Sequence of chain 1.D:
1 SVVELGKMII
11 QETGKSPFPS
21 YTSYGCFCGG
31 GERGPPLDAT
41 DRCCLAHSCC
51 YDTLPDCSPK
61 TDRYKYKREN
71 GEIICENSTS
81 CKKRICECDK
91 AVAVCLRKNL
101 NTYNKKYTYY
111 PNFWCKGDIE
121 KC

Sequence of chain 1.C:
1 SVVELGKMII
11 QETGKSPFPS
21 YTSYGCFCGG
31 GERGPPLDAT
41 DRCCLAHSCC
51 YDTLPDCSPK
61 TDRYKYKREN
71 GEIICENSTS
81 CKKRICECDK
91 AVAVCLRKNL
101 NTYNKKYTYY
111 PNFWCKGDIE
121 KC

Binding-site contacts:
Ligand atom C51 contacts residue VAL3 of chain 1.C at 3.5 Å (hydrophobic).
Ligand atom C48 contacts residue PRO17 of chain 1.C at 3.4 Å (hydrophobic).
Ligand atom C49 contacts residue SVR1 of chain 1.P at 3.3 Å.
Ligand atom C48 contacts residue GLY6 of chain 1.C at 3.3 Å.
Ligand atom O34 contacts residue ARG68 of chain 1.F at 3.3 Å.
Ligand atom C47 contacts residue SVR1 of chain 1.P at 3.2 Å.
Ligand atom O78 contacts residue PHE113 of chain 1.B at 3.4 Å.
Ligand atom O64 contacts residue SVR1 of chain 1.P at 3.3 Å.
Ligand atom O4 contacts residue PHE113 of chain 1.D at 2.6 Å.
Ligand atom C12 contacts residue PHE113 of chain 1.D at 3.1 Å (hydrophobic).
Ligand atom C14 contacts residue SVR1 of chain 1.Q at 3.6 Å.
Ligand atom C2 contacts residue PHE113 of chain 1.D at 3.6 Å (hydrophobic).
Ligand atom N44 contacts residue SVR1 of chain 1.P at 3.0 Å.
Ligand atom C51 contacts residue SVR1 of chain 1.P at 3.1 Å.
Ligand atom C56 contacts residue VAL3 of chain 1.C at 3.6 Å (hydrophobic).
Ligand atom O54 contacts residue SVR1 of chain 1.P at 3.1 Å (h-bond).
Ligand atom C60 contacts residue SVR1 of chain 1.P at 3.6 Å.
Ligand atom C33 contacts residue VAL2 of chain 1.C at 3.5 Å (hydrophobic).
Ligand atom C67 contacts residue VAL3 of chain 1.F at 3.3 Å (hydrophobic).
Ligand atom C43 contacts residue SVR1 of chain 1.P at 3.5 Å.
Ligand atom C37 contacts residue SVR1 of chain 1.Q at 3.1 Å.
Ligand atom N41 contacts residue SVR1 of chain 1.P at 3.1 Å.
Ligand atom O25 contacts residue ARG68 of chain 1.F at 3.6 Å.
Ligand atom O32 contacts residue PHE113 of chain 1.D at 3.3 Å.
Ligand atom O54 contacts residue SVR1 of chain 1.Q at 3.5 Å (h-bond).
Ligand atom O30 contacts residue LYS116 of chain 1.D at 3.2 Å (salt-bridge).
Ligand atom C58 contacts residue SVR1 of chain 1.P at 3.5 Å.
Ligand atom C26 contacts residue PHE113 of chain 1.D at 3.5 Å (hydrophobic).
Ligand atom C7 contacts residue PHE113 of chain 1.D at 3.3 Å (hydrophobic).
Ligand atom C62 contacts residue SVR1 of chain 1.P at 3.4 Å.
Ligand atom O25 contacts residue GLN11 of chain 1.F at 3.5 Å (h-bond).
Ligand atom O77 contacts residue ARG63 of chain 1.C at 2.8 Å (salt-bridge).
Ligand atom O64 contacts residue VAL3 of chain 1.F at 3.6 Å.
Ligand atom C27 contacts residue LYS60 of chain 1.C at 3.6 Å.
Ligand atom C47 contacts residue SVR1 of chain 1.Q at 3.6 Å.
Ligand atom C37 contacts residue VAL2 of chain 1.C at 3.4 Å (hydrophobic).
Ligand atom O77 contacts residue VAL3 of chain 1.C at 3.5 Å.
Ligand atom C43 contacts residue VAL2 of chain 1.C at 3.5 Å (hydrophobic).
Ligand atom O45 contacts residue VAL2 of chain 1.C at 2.4 Å (h-bond).
Ligand atom O54 contacts residue VAL3 of chain 1.C at 3.0 Å.

Sequence of chain 1.B:
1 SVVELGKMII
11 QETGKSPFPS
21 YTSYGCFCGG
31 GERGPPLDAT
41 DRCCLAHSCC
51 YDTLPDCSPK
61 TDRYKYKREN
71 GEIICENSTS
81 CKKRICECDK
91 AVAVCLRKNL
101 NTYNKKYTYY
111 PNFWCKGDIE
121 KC

This small molecule binds to this protein.
Small molecule (SMILES): Cc1ccc(C(=O)Nc2ccc(S(=O)(=O)O)c3cc(S(=O)(=O)O)cc(S(=O)(=O)O)c23)cc1NC(=O)c1cccc(NC(=O)Nc2cccc(C(=O)Nc3cc(C(=O)Nc4ccc(S(=O)(=O)O)c5cc(S(=O)(=O)O)cc(S(=O)(=O)O)c45)ccc3C)c2)c1

Sequence of chain 1.F:
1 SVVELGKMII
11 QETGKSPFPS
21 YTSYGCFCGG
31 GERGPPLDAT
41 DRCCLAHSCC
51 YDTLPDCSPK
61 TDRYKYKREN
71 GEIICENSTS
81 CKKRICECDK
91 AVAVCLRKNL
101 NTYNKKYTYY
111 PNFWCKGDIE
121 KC